Binding-site contacts:
Ligand atom C5 contacts residue ASN59 of chain 2.A at 3.8 Å.
Ligand atom C4 contacts residue ASN59 of chain 2.A at 4.3 Å.
Ligand atom C1 contacts residue ASN59 of chain 2.A at 1.5 Å.
Ligand atom N2 contacts residue ASN59 of chain 2.A at 2.9 Å (h-bond).
Ligand atom O5 contacts residue ASN59 of chain 2.A at 2.5 Å (h-bond).
Ligand atom O5 contacts residue SER61 of chain 2.A at 3.6 Å.
Ligand atom O7 contacts residue ASN59 of chain 2.A at 3.0 Å (h-bond).
Ligand atom C6 contacts residue THR62 of chain 2.A at 4.3 Å.
Ligand atom C5 contacts residue SER61 of chain 2.A at 4.0 Å.
Ligand atom C3 contacts residue ASN59 of chain 2.A at 3.9 Å.
Ligand atom C1 contacts residue SER61 of chain 2.A at 3.4 Å.
Ligand atom C2 contacts residue ASN59 of chain 2.A at 2.5 Å.
Ligand atom C7 contacts residue ASN59 of chain 2.A at 3.2 Å.

This small molecule binds to this protein.
Small molecule (SMILES): CC(=O)N[C@@H]1[C@@H](O)[C@H](O)[C@@H](CO)O[C@H]1O

Sequence of chain 2.A:
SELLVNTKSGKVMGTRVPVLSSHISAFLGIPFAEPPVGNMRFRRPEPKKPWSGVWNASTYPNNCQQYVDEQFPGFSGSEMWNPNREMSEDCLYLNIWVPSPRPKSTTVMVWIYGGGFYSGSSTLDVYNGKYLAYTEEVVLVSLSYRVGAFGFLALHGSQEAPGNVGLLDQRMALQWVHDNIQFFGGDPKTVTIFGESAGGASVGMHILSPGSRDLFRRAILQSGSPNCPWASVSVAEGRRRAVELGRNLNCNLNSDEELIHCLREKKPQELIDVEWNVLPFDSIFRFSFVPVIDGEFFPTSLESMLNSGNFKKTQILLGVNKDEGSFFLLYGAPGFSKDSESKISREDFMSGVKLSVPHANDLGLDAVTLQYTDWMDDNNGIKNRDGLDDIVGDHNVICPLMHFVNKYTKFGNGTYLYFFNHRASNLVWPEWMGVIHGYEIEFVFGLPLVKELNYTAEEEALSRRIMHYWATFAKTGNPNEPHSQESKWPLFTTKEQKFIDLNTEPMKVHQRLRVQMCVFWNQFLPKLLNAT